Sequence of chain 10.A:
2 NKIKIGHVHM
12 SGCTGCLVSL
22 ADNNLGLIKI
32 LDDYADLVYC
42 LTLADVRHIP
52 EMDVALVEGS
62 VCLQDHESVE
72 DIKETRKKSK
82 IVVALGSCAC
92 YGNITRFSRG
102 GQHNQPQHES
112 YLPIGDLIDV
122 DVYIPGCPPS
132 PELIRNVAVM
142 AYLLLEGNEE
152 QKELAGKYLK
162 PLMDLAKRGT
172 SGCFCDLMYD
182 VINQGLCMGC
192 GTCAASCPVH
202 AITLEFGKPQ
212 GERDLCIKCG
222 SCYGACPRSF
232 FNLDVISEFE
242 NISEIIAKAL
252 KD

Sequence of chain 10.C:
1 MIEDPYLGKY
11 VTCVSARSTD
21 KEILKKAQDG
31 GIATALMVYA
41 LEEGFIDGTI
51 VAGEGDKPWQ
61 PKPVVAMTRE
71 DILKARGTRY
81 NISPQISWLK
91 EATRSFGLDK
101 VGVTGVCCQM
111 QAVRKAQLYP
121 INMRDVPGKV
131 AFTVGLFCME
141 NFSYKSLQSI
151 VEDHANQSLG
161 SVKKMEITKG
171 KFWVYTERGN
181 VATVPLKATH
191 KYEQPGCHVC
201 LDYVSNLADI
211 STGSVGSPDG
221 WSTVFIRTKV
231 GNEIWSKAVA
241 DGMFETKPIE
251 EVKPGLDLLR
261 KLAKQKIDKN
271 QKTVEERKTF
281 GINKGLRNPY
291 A

Binding-site contacts:
Ligand atom C1 contacts residue ASP23 of chain 10.A at 4.5 Å.
Ligand atom C3 contacts residue GLU133 of chain 10.A at 4.0 Å.
Ligand atom C1 contacts residue GLU147 of chain 10.B at 4.2 Å.
Ligand atom C1 contacts residue ASP125 of chain 10.C at 4.2 Å.
Ligand atom C2 contacts residue GLU133 of chain 10.A at 4.0 Å.
Ligand atom C2 contacts residue ASP125 of chain 10.C at 3.9 Å.
Ligand atom O5 contacts residue ASP23 of chain 10.A at 4.1 Å.
Ligand atom C1 contacts residue ASN25 of chain 10.A at 4.1 Å.
Ligand atom C3 contacts residue ASP23 of chain 10.A at 4.5 Å.
Ligand atom O5 contacts residue ASP125 of chain 10.C at 4.3 Å.
Ligand atom O5 contacts residue PRO132 of chain 10.A at 4.3 Å.
Ligand atom O5 contacts residue ARG124 of chain 10.C at 4.2 Å.
Ligand atom C4 contacts residue ASP23 of chain 10.A at 3.3 Å.
Ligand atom C4 contacts residue PRO132 of chain 10.A at 4.0 Å (hydrophobic).
Ligand atom C4 contacts residue ASN24 of chain 10.A at 3.9 Å.
Ligand atom O5 contacts residue GLU133 of chain 10.A at 3.7 Å.

This protein binds this small molecule.
Small molecule (SMILES): C[C@@H](O)[C@@H](C)O

Sequence of chain 10.B:
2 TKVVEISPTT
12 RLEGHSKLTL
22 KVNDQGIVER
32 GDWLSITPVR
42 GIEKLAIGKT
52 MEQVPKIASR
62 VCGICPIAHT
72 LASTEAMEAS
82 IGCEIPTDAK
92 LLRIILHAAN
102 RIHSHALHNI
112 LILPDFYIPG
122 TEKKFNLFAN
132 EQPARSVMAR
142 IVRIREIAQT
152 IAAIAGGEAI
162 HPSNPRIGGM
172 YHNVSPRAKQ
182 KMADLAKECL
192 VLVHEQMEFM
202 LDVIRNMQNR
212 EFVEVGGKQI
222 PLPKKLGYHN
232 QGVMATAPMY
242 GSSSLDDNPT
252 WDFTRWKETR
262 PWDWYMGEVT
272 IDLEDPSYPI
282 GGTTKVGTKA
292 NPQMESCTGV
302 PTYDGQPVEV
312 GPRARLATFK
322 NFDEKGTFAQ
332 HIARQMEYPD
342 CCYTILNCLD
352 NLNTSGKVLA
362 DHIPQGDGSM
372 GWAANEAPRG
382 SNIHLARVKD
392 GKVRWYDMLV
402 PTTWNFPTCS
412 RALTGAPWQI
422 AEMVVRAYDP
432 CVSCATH